Sequence of chain 1.A:
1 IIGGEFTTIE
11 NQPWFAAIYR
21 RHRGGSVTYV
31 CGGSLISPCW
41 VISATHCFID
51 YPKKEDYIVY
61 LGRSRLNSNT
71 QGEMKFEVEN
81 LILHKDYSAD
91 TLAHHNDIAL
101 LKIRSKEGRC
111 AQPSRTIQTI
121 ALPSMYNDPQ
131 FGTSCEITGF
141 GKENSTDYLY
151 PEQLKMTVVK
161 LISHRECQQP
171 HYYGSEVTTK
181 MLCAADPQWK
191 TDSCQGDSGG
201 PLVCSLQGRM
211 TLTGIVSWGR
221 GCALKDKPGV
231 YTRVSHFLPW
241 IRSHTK

This small molecule binds to this protein.
Small molecule (SMILES): [H]/N=C(\N)c1cc2cc([N+](=O)[O-])ccc2[nH]1

Binding-site contacts:
Ligand atom C7 contacts residue GLY219 of chain 1.A at 3.1 Å.
Ligand atom N2 contacts residue TRP218 of chain 1.A at 3.0 Å (h-bond).
Ligand atom N4 contacts residue SER198 of chain 1.A at 4.0 Å.
Ligand atom C2 contacts residue SO41 of chain 1.C at 3.0 Å.
Ligand atom C9 contacts residue TRP218 of chain 1.A at 2.8 Å (hydrophobic).
Ligand atom C4 contacts residue SO41 of chain 1.C at 3.3 Å.
Ligand atom C9 contacts residue GLY219 of chain 1.A at 4.0 Å.
Ligand atom O1 contacts residue SO41 of chain 1.C at 3.5 Å (h-bond).
Ligand atom C9 contacts residue VAL230 of chain 1.A at 3.4 Å (hydrophobic).
Ligand atom N1 contacts residue GLN195 of chain 1.A at 4.0 Å.
Ligand atom C6 contacts residue TRP218 of chain 1.A at 3.8 Å (hydrophobic).
Ligand atom C8 contacts residue GLY219 of chain 1.A at 3.5 Å.
Ligand atom N3 contacts residue TRP218 of chain 1.A at 3.2 Å (h-bond).
Ligand atom N1 contacts residue SO41 of chain 1.C at 2.9 Å (h-bond).
Ligand atom N3 contacts residue TYR231 of chain 1.A at 3.9 Å.
Ligand atom N2 contacts residue GLY219 of chain 1.A at 3.7 Å.
Ligand atom C3 contacts residue SER198 of chain 1.A at 3.3 Å.
Ligand atom N3 contacts residue GLY229 of chain 1.A at 3.4 Å.
Ligand atom C8 contacts residue SER193 of chain 1.A at 3.4 Å.
Ligand atom C9 contacts residue SER193 of chain 1.A at 2.9 Å.
Ligand atom C2 contacts residue SER198 of chain 1.A at 2.7 Å.
Ligand atom N3 contacts residue SER193 of chain 1.A at 3.0 Å (h-bond).
Ligand atom N3 contacts residue VAL216 of chain 1.A at 3.5 Å.
Ligand atom C8 contacts residue TRP218 of chain 1.A at 3.1 Å (hydrophobic).
Ligand atom N2 contacts residue PRO228 of chain 1.A at 3.8 Å.
Ligand atom N4 contacts residue VAL216 of chain 1.A at 3.4 Å.
Ligand atom O2 contacts residue SO41 of chain 1.C at 2.8 Å (h-bond).
Ligand atom C1 contacts residue SER198 of chain 1.A at 3.6 Å.
Ligand atom N4 contacts residue TRP218 of chain 1.A at 3.6 Å (h-bond).
Ligand atom N3 contacts residue VAL230 of chain 1.A at 2.9 Å (h-bond).
Ligand atom C7 contacts residue TRP218 of chain 1.A at 3.3 Å (hydrophobic).
Ligand atom N2 contacts residue GLY229 of chain 1.A at 2.3 Å.
Ligand atom C1 contacts residue TRP218 of chain 1.A at 3.8 Å (hydrophobic).
Ligand atom N4 contacts residue SER217 of chain 1.A at 3.8 Å.
Ligand atom C9 contacts residue GLY229 of chain 1.A at 3.2 Å.
Ligand atom C6 contacts residue GLY219 of chain 1.A at 3.6 Å.
Ligand atom O1 contacts residue GLN195 of chain 1.A at 3.1 Å.
Ligand atom N2 contacts residue SER193 of chain 1.A at 3.2 Å (h-bond).
Ligand atom C3 contacts residue SO41 of chain 1.C at 2.6 Å.
Ligand atom N2 contacts residue VAL230 of chain 1.A at 3.2 Å (h-bond).